Binding-site contacts:
Ligand atom C46 contacts residue H8Q1 of chain 1.EI at 4.3 Å.
Ligand atom C31 contacts residue H8Q1 of chain 1.EI at 4.1 Å.
Ligand atom C45 contacts residue H8Q1 of chain 1.EI at 4.4 Å.
Ligand atom C43 contacts residue H8Q1 of chain 1.EI at 4.2 Å.

A protein and the small-molecule ligand that binds it are described below.
Small molecule (SMILES): CCN(CC)CCS(=O)(=O)[C@@H]1CCN2C(=O)c3coc(n3)CC(=O)C[C@H](O)/C=C(C)/C=C/CNC(=O)/C=C/[C@@H](C)[C@@H](C(C)C)OC(=O)[C@@H]12